Sequence of chain 1.D:
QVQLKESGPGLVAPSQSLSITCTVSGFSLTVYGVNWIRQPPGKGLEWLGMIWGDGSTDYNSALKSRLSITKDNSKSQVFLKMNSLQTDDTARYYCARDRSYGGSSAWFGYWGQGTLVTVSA

A small-molecule ligand and the protein it binds are described below.
Small molecule (SMILES): OC[C@H]1O[C@@H](O)[C@@H](O)[C@@H](O)[C@@H]1O

Sequence of chain 1.C:
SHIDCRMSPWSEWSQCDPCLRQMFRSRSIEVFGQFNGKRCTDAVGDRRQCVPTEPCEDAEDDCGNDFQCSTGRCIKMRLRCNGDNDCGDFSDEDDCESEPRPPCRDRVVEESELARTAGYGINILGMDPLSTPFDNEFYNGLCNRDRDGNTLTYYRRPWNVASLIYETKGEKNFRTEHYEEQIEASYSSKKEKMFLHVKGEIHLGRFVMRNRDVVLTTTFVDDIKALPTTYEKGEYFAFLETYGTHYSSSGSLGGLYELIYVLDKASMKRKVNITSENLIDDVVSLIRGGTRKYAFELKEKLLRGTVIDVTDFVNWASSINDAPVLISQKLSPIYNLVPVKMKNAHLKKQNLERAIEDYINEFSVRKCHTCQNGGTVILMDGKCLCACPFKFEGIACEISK

Binding-site contacts:
Ligand atom O2 contacts residue SER54 of chain 1.C at 3.9 Å.
Ligand atom O6 contacts residue SER75 of chain 1.D at 4.5 Å.
Ligand atom O5 contacts residue SER75 of chain 1.D at 4.4 Å.
Ligand atom O3 contacts residue GLU55 of chain 1.C at 3.1 Å (salt-bridge).
Ligand atom C6 contacts residue ARG91 of chain 1.C at 4.5 Å.
Ligand atom C1 contacts residue TRP56 of chain 1.C at 1.5 Å (hydrophobic).
Ligand atom C4 contacts residue GLU55 of chain 1.C at 3.4 Å.
Ligand atom O4 contacts residue GLU55 of chain 1.C at 3.8 Å.
Ligand atom C5 contacts residue ARG91 of chain 1.C at 4.2 Å.
Ligand atom C3 contacts residue TRP56 of chain 1.C at 3.8 Å (hydrophobic).
Ligand atom C6 contacts residue TRP56 of chain 1.C at 3.6 Å (hydrophobic).
Ligand atom O2 contacts residue GLU55 of chain 1.C at 3.3 Å (salt-bridge).
Ligand atom C2 contacts residue GLU55 of chain 1.C at 4.1 Å.
Ligand atom C5 contacts residue SER75 of chain 1.D at 3.7 Å.
Ligand atom C6 contacts residue SER75 of chain 1.D at 4.3 Å.
Ligand atom C2 contacts residue ARG68 of chain 1.C at 4.5 Å.
Ligand atom O5 contacts residue TRP56 of chain 1.C at 1.4 Å.
Ligand atom O5 contacts residue ARG91 of chain 1.C at 3.8 Å.
Ligand atom O2 contacts residue TRP56 of chain 1.C at 3.2 Å.
Ligand atom C1 contacts residue ARG91 of chain 1.C at 4.1 Å.
Ligand atom C3 contacts residue GLU55 of chain 1.C at 3.6 Å.
Ligand atom C4 contacts residue TRP56 of chain 1.C at 3.6 Å (hydrophobic).
Ligand atom C5 contacts residue TRP56 of chain 1.C at 2.8 Å (hydrophobic).
Ligand atom C1 contacts residue ARG68 of chain 1.C at 4.2 Å.
Ligand atom C2 contacts residue TRP56 of chain 1.C at 2.8 Å (hydrophobic).